Sequence of chain 1.C:
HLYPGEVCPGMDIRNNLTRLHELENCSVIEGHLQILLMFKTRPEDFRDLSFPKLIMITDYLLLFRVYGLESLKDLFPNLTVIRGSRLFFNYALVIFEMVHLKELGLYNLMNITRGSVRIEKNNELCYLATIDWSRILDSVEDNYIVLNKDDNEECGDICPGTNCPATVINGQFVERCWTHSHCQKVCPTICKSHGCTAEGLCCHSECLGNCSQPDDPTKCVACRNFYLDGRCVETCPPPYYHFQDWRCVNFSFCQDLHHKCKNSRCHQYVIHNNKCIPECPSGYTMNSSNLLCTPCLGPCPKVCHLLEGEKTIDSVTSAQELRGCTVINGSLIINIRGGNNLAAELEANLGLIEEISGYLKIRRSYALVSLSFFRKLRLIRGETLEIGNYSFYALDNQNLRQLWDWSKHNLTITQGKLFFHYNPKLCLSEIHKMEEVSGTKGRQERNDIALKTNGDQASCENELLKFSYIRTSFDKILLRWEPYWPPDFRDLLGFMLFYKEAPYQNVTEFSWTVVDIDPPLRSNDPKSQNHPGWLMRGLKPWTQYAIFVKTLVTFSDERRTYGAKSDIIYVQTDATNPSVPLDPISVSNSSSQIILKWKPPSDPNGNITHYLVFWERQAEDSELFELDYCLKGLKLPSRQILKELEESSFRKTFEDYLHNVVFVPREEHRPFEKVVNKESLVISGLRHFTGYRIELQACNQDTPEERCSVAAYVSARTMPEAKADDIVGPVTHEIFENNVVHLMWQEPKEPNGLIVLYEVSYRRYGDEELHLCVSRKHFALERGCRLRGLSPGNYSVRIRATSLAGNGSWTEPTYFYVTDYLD

Binding-site contacts:
Ligand atom C8 contacts residue SER607 of chain 1.C at 3.8 Å.
Ligand atom C3 contacts residue ASN606 of chain 1.C at 3.8 Å.
Ligand atom C5 contacts residue VAL769 of chain 1.C at 4.3 Å (hydrophobic).
Ligand atom C3 contacts residue GLN610 of chain 1.C at 4.0 Å.
Ligand atom C5 contacts residue ASN606 of chain 1.C at 3.8 Å.
Ligand atom C7 contacts residue GLN610 of chain 1.C at 4.0 Å.
Ligand atom N2 contacts residue GLN610 of chain 1.C at 3.1 Å (h-bond).
Ligand atom C1 contacts residue GLN610 of chain 1.C at 3.6 Å.
Ligand atom C5 contacts residue ILE612 of chain 1.C at 4.4 Å (hydrophobic).
Ligand atom O5 contacts residue ILE612 of chain 1.C at 4.2 Å.
Ligand atom C2 contacts residue ASN606 of chain 1.C at 2.5 Å.
Ligand atom O5 contacts residue ASN606 of chain 1.C at 2.4 Å (h-bond).
Ligand atom C7 contacts residue SER607 of chain 1.C at 4.4 Å.
Ligand atom C8 contacts residue GLN610 of chain 1.C at 4.2 Å.
Ligand atom C1 contacts residue ASN606 of chain 1.C at 1.4 Å.
Ligand atom C4 contacts residue ASN606 of chain 1.C at 4.3 Å.
Ligand atom O7 contacts residue ASN606 of chain 1.C at 3.2 Å (h-bond).
Ligand atom C8 contacts residue ASN606 of chain 1.C at 4.5 Å.
Ligand atom C7 contacts residue ASN606 of chain 1.C at 3.3 Å.
Ligand atom C6 contacts residue VAL769 of chain 1.C at 4.2 Å (hydrophobic).
Ligand atom C2 contacts residue GLN610 of chain 1.C at 3.7 Å.
Ligand atom C6 contacts residue ILE612 of chain 1.C at 3.8 Å (hydrophobic).
Ligand atom N2 contacts residue ASN606 of chain 1.C at 3.0 Å (h-bond).

A small-molecule ligand and the protein it binds are described below.
Small molecule (SMILES): CC(=O)N[C@@H]1[C@@H](O)[C@H](O)[C@@H](CO)O[C@H]1O